Sequence of chain 1.A:
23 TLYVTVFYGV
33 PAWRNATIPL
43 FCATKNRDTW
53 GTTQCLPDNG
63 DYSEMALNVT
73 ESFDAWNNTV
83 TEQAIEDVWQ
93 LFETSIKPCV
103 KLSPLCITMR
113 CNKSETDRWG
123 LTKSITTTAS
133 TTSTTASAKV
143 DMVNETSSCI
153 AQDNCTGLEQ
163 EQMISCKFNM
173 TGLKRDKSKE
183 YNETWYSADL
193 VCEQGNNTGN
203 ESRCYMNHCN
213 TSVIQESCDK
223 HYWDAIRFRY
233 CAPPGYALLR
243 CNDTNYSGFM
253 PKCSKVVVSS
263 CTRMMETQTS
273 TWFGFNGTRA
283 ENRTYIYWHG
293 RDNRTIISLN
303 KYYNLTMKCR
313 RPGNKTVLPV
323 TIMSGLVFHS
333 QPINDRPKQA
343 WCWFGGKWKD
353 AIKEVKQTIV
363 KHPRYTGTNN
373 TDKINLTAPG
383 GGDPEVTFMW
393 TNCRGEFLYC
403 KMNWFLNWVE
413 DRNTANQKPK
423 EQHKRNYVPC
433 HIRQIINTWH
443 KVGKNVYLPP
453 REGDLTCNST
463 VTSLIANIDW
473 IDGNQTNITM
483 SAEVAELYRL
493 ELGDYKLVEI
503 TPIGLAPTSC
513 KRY

This small molecule binds to this protein.
Small molecule (SMILES): CC(=O)N[C@H]1[C@H](O[C@H]2[C@H](O)[C@@H](NC(C)=O)CO[C@@H]2CO)O[C@H](CO)[C@@H](O)[C@@H]1O

Sequence of chain 1.C:
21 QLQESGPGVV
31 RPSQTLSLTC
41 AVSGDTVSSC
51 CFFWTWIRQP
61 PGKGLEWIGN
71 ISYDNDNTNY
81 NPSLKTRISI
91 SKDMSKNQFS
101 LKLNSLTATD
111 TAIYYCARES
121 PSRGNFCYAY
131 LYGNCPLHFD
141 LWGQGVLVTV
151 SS

Binding-site contacts:
Ligand atom O5 contacts residue TRP472 of chain 1.A at 4.3 Å.
Ligand atom C8 contacts residue ARG366 of chain 1.A at 3.8 Å.
Ligand atom O6 contacts residue TRP472 of chain 1.A at 3.3 Å (h-bond).
Ligand atom C8 contacts residue ARG293 of chain 1.A at 3.5 Å.
Ligand atom C8 contacts residue MAN6 of chain 1.E at 4.0 Å.
Ligand atom C5 contacts residue ASN295 of chain 1.A at 3.8 Å.
Ligand atom C8 contacts residue ASP474 of chain 1.A at 4.0 Å.
Ligand atom O7 contacts residue ARG293 of chain 1.A at 4.3 Å.
Ligand atom N2 contacts residue ASN125 of chain 1.C at 4.2 Å.
Ligand atom C7 contacts residue ASP294 of chain 1.A at 4.3 Å.
Ligand atom C7 contacts residue ASN295 of chain 1.A at 3.7 Å.
Ligand atom O7 contacts residue ASN295 of chain 1.A at 4.0 Å.
Ligand atom C8 contacts residue ASP294 of chain 1.A at 3.5 Å.
Ligand atom C8 contacts residue ILE473 of chain 1.A at 3.5 Å (hydrophobic).
Ligand atom C1 contacts residue TRP472 of chain 1.A at 4.5 Å (hydrophobic).
Ligand atom C8 contacts residue ASN125 of chain 1.C at 4.2 Å.
Ligand atom C8 contacts residue GLY292 of chain 1.A at 3.8 Å.
Ligand atom N2 contacts residue ASP294 of chain 1.A at 4.5 Å.
Ligand atom O3 contacts residue ASN125 of chain 1.C at 4.2 Å.
Ligand atom N2 contacts residue ASN295 of chain 1.A at 3.0 Å (h-bond).
Ligand atom C7 contacts residue ARG293 of chain 1.A at 4.4 Å.
Ligand atom C8 contacts residue TRP472 of chain 1.A at 3.8 Å (hydrophobic).
Ligand atom C2 contacts residue ASN295 of chain 1.A at 2.5 Å.
Ligand atom O5 contacts residue ASN295 of chain 1.A at 2.4 Å (h-bond).
Ligand atom C5 contacts residue TRP472 of chain 1.A at 4.1 Å (hydrophobic).
Ligand atom C6 contacts residue TRP472 of chain 1.A at 3.1 Å (hydrophobic).
Ligand atom O7 contacts residue TRP472 of chain 1.A at 4.4 Å.
Ligand atom O7 contacts residue THR368 of chain 1.A at 3.8 Å.
Ligand atom C8 contacts residue MAN5 of chain 1.E at 4.0 Å.
Ligand atom C1 contacts residue ASN295 of chain 1.A at 1.5 Å.
Ligand atom C3 contacts residue ASN295 of chain 1.A at 3.9 Å.
Ligand atom C4 contacts residue ASN295 of chain 1.A at 4.4 Å.
Ligand atom C7 contacts residue ASN125 of chain 1.C at 4.5 Å.
Ligand atom C7 contacts residue MAN6 of chain 1.E at 3.9 Å.
Ligand atom O7 contacts residue MAN6 of chain 1.E at 3.0 Å (h-bond).
Ligand atom C7 contacts residue TRP472 of chain 1.A at 4.4 Å (hydrophobic).